A small-molecule ligand and the protein it binds are described below.
Small molecule (SMILES): O=c1[nH]cnc2c1ncn2[C@@H]1O[C@H](COP(=O)(O)O)[C@@H](O)[C@H]1O

Binding-site contacts:
Ligand atom O6 contacts residue GLY264 of chain 1.A at 3.2 Å.
Ligand atom C8 contacts residue ILE181 of chain 1.A at 3.6 Å (hydrophobic).
Ligand atom C5 contacts residue 8KY1 of chain 1.F at 3.6 Å.
Ligand atom C6 contacts residue GLU290 of chain 1.A at 3.5 Å.
Ligand atom O5' contacts residue GLY179 of chain 1.A at 3.6 Å.
Ligand atom O1P contacts residue SER239 of chain 1.A at 3.5 Å (h-bond).
Ligand atom O6 contacts residue GLY266 of chain 1.A at 2.7 Å (h-bond).
Ligand atom C4' contacts residue ASP215 of chain 1.A at 3.6 Å.
Ligand atom O6 contacts residue GLU290 of chain 1.A at 3.6 Å (salt-bridge).
Ligand atom C8 contacts residue MET52 of chain 1.A at 3.5 Å (hydrophobic).
Ligand atom O3P contacts residue SER239 of chain 1.A at 3.0 Å (h-bond).
Ligand atom O6 contacts residue GLY291 of chain 1.A at 3.5 Å.
Ligand atom O3P contacts residue SER180 of chain 1.A at 2.9 Å (h-bond).
Ligand atom O2P contacts residue SER180 of chain 1.A at 3.0 Å (h-bond).
Ligand atom C2 contacts residue CYS182 of chain 1.A at 3.0 Å (hydrophobic).
Ligand atom N7 contacts residue GLY264 of chain 1.A at 3.5 Å.
Ligand atom C2 contacts residue 8KY1 of chain 1.F at 3.6 Å.
Ligand atom O5' contacts residue GLY216 of chain 1.A at 3.4 Å.
Ligand atom C6 contacts residue GLY266 of chain 1.A at 3.5 Å.
Ligand atom O2' contacts residue ASN154 of chain 1.A at 3.4 Å (h-bond).
Ligand atom O1P contacts residue MET237 of chain 1.A at 3.4 Å.
Ligand atom C2 contacts residue GLU290 of chain 1.A at 3.4 Å.
Ligand atom O3' contacts residue MET236 of chain 1.A at 3.5 Å (h-bond).
Ligand atom N7 contacts residue ILE181 of chain 1.A at 3.5 Å.
Ligand atom N3 contacts residue 8KY1 of chain 1.F at 3.6 Å.
Ligand atom C5 contacts residue MET265 of chain 1.A at 3.6 Å (hydrophobic).
Ligand atom O2P contacts residue GLY217 of chain 1.A at 2.7 Å (h-bond).
Ligand atom O3P contacts residue TYR262 of chain 1.A at 2.8 Å (h-bond).
Ligand atom O2' contacts residue ASP215 of chain 1.A at 2.7 Å (salt-bridge).
Ligand atom N1 contacts residue GLU290 of chain 1.A at 2.6 Å (salt-bridge).
Ligand atom O3' contacts residue ASP215 of chain 1.A at 2.6 Å (salt-bridge).
Ligand atom C5 contacts residue ILE181 of chain 1.A at 3.5 Å (hydrophobic).
Ligand atom N7 contacts residue MET265 of chain 1.A at 2.8 Å (h-bond).
Ligand atom C3' contacts residue ASP215 of chain 1.A at 3.5 Å.
Ligand atom O3' contacts residue ALA50 of chain 1.A at 3.5 Å.
Ligand atom O6 contacts residue MET265 of chain 1.A at 3.2 Å (h-bond).
Ligand atom O1P contacts residue GLY238 of chain 1.A at 2.8 Å (h-bond).
Ligand atom N1 contacts residue 8KY1 of chain 1.F at 3.7 Å.
Ligand atom C4 contacts residue 8KY1 of chain 1.F at 3.5 Å.
Ligand atom N3 contacts residue CYS182 of chain 1.A at 3.5 Å.

Sequence of chain 1.A:
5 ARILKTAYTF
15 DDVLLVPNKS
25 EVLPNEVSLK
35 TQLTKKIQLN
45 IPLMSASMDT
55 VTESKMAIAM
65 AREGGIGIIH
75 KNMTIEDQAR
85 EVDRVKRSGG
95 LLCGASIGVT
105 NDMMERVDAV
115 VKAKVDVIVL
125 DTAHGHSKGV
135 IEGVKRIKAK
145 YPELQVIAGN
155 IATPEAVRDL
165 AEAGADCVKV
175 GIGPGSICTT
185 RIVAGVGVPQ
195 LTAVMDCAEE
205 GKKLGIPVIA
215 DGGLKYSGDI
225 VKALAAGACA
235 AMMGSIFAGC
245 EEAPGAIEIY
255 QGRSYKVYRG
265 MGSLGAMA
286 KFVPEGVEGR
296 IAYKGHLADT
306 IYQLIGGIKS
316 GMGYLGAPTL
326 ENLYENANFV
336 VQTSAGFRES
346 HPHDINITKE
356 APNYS